Binding-site contacts:
Ligand atom C2 contacts residue ILE168 of chain 1.B at 4.4 Å (hydrophobic).
Ligand atom O7 contacts residue GLN201 of chain 1.B at 4.0 Å.
Ligand atom C5 contacts residue ASN203 of chain 1.B at 3.6 Å.
Ligand atom C8 contacts residue ILE168 of chain 1.B at 4.3 Å (hydrophobic).
Ligand atom C7 contacts residue ILE168 of chain 1.B at 3.9 Å (hydrophobic).
Ligand atom C1 contacts residue ASN203 of chain 1.B at 1.4 Å.
Ligand atom O7 contacts residue LYS241 of chain 1.B at 4.3 Å.
Ligand atom O5 contacts residue THR205 of chain 1.B at 3.8 Å.
Ligand atom N2 contacts residue ILE168 of chain 1.B at 3.6 Å.
Ligand atom O5 contacts residue ASN203 of chain 1.B at 2.3 Å (h-bond).
Ligand atom O6 contacts residue GLU206 of chain 1.B at 3.9 Å.
Ligand atom C8 contacts residue GLU206 of chain 1.B at 3.2 Å.
Ligand atom C1 contacts residue THR205 of chain 1.B at 3.6 Å.
Ligand atom C7 contacts residue GLU206 of chain 1.B at 3.7 Å.
Ligand atom C3 contacts residue ASN203 of chain 1.B at 3.8 Å.
Ligand atom C2 contacts residue ASN203 of chain 1.B at 2.5 Å.
Ligand atom C7 contacts residue ASN203 of chain 1.B at 3.7 Å.
Ligand atom O6 contacts residue THR205 of chain 1.B at 4.0 Å.
Ligand atom C4 contacts residue ASN203 of chain 1.B at 4.2 Å.
Ligand atom C1 contacts residue ILE168 of chain 1.B at 4.0 Å (hydrophobic).
Ligand atom O7 contacts residue ILE168 of chain 1.B at 4.2 Å.
Ligand atom O7 contacts residue GLU206 of chain 1.B at 3.8 Å.
Ligand atom N2 contacts residue ASN203 of chain 1.B at 3.0 Å (h-bond).
Ligand atom O7 contacts residue ASN203 of chain 1.B at 3.5 Å (h-bond).
Ligand atom C5 contacts residue THR205 of chain 1.B at 3.8 Å.

Sequence of chain 1.B:
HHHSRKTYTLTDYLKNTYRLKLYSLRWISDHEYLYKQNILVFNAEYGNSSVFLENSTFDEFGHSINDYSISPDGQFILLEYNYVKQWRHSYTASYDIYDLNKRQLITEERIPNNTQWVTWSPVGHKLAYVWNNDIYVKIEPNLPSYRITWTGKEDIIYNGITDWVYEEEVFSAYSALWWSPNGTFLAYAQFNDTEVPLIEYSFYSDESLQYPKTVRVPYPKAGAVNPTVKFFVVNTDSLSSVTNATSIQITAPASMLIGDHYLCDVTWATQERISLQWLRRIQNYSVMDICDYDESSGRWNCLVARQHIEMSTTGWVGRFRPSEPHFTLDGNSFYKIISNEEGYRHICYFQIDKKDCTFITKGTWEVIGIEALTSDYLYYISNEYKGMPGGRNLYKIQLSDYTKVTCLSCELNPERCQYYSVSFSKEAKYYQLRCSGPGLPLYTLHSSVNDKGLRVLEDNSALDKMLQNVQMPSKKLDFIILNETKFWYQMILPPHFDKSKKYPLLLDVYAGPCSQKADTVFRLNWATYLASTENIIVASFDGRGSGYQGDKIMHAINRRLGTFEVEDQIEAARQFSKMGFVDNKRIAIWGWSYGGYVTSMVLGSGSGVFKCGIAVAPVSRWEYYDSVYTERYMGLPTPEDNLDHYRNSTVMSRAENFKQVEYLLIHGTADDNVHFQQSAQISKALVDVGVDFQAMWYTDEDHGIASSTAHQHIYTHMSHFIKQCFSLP

The small molecule below binds the protein below.
Small molecule (SMILES): CC(=O)N[C@H]1[C@H](O[C@H]2[C@H](O)[C@@H](NC(C)=O)CO[C@@H]2CO)O[C@H](CO)[C@@H](O)[C@@H]1O